Sequence of chain 32.E:
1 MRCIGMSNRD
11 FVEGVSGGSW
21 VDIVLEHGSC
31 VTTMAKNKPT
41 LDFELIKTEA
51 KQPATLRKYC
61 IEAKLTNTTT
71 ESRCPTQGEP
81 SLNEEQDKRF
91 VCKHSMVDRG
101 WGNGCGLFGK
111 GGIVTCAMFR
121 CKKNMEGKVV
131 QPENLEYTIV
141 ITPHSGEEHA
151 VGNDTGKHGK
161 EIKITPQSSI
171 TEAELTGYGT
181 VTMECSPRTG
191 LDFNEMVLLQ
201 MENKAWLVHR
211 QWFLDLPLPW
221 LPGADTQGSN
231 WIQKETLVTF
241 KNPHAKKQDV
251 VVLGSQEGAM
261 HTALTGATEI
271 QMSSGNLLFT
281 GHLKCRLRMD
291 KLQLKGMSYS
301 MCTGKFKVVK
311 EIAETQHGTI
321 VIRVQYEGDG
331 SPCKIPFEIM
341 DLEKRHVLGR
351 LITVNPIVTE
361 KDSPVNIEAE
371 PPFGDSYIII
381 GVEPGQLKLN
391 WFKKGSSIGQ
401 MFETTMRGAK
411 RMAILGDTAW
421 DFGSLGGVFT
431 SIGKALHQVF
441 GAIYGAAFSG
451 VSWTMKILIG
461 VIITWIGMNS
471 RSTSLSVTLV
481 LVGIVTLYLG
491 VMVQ

Binding-site contacts:
Ligand atom O7 contacts residue ARG89 of chain 32.E at 3.8 Å.
Ligand atom O7 contacts residue ASN67 of chain 32.E at 4.5 Å.
Ligand atom C4 contacts residue ASN67 of chain 32.E at 4.2 Å.
Ligand atom C7 contacts residue MET118 of chain 32.E at 4.1 Å (hydrophobic).
Ligand atom C7 contacts residue ASN67 of chain 32.E at 3.6 Å.
Ligand atom C7 contacts residue PHE90 of chain 32.E at 4.1 Å (hydrophobic).
Ligand atom N2 contacts residue ASN67 of chain 32.E at 2.9 Å (h-bond).
Ligand atom O5 contacts residue ASN67 of chain 32.E at 2.4 Å (h-bond).
Ligand atom C3 contacts residue ASN67 of chain 32.E at 3.8 Å.
Ligand atom C1 contacts residue ASN67 of chain 32.E at 1.4 Å.
Ligand atom N2 contacts residue MET118 of chain 32.E at 3.9 Å.
Ligand atom C2 contacts residue ASN67 of chain 32.E at 2.5 Å.
Ligand atom C8 contacts residue ASN67 of chain 32.E at 3.9 Å.
Ligand atom C5 contacts residue ASN67 of chain 32.E at 3.7 Å.
Ligand atom O7 contacts residue PHE90 of chain 32.E at 3.4 Å.
Ligand atom O7 contacts residue MET118 of chain 32.E at 3.4 Å.

A protein and the small-molecule ligand that binds it are described below.
Small molecule (SMILES): CC(=O)N[C@@H]1[C@@H](O)[C@H](O)[C@@H](CO)O[C@H]1O